Sequence of chain 1.B:
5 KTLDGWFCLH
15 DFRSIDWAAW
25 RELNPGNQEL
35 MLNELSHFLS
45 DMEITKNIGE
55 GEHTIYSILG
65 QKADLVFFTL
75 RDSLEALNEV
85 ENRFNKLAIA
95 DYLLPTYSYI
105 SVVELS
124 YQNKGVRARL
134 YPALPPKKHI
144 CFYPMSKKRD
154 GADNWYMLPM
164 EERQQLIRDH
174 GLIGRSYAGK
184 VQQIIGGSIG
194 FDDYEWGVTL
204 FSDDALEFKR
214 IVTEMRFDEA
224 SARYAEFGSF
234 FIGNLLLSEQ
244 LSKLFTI

Binding-site contacts:
Ligand atom C40 contacts residue FEC1 of chain 1.L at 0.2 Å.
Ligand atom C33 contacts residue FEC1 of chain 1.L at 0.3 Å.
Ligand atom C43 contacts residue FEC1 of chain 1.L at 0.1 Å.
Ligand atom C07 contacts residue FEC1 of chain 1.L at 0.1 Å.
Ligand atom C30 contacts residue FEC1 of chain 1.L at 0.2 Å.
Ligand atom C31 contacts residue FEC1 of chain 1.L at 0.2 Å.
Ligand atom C10 contacts residue FEC1 of chain 1.L at 0.1 Å.
Ligand atom N02 contacts residue FEC1 of chain 1.L at 0.1 Å (h-bond).
Ligand atom O27 contacts residue FEC1 of chain 1.L at 0.3 Å (h-bond).
Ligand atom FE contacts residue FEC1 of chain 1.L at 0.2 Å.
Ligand atom C25 contacts residue FEC1 of chain 1.L at 0.2 Å.
Ligand atom C06 contacts residue FEC1 of chain 1.L at 0.1 Å.
Ligand atom C32 contacts residue FEC1 of chain 1.L at 0.2 Å.
Ligand atom O16 contacts residue FEC1 of chain 1.L at 0.1 Å (h-bond).
Ligand atom C42 contacts residue FEC1 of chain 1.L at 0.1 Å.
Ligand atom N03 contacts residue FEC1 of chain 1.L at 0.1 Å (h-bond).
Ligand atom C44 contacts residue FEC1 of chain 1.L at 0.2 Å.
Ligand atom C19 contacts residue FEC1 of chain 1.L at 0.1 Å.
Ligand atom C21 contacts residue FEC1 of chain 1.L at 0.1 Å.
Ligand atom C12 contacts residue FEC1 of chain 1.L at 0.1 Å.
Ligand atom C13 contacts residue FEC1 of chain 1.L at 0.2 Å.
Ligand atom C34 contacts residue FEC1 of chain 1.L at 0.2 Å.
Ligand atom C14 contacts residue FEC1 of chain 1.L at 0.1 Å.
Ligand atom C23 contacts residue FEC1 of chain 1.L at 0.2 Å.
Ligand atom C09 contacts residue FEC1 of chain 1.L at 0.2 Å.
Ligand atom C45 contacts residue FEC1 of chain 1.L at 0.1 Å.
Ligand atom C24 contacts residue FEC1 of chain 1.L at 0.1 Å.
Ligand atom C39 contacts residue FEC1 of chain 1.L at 0.3 Å.
Ligand atom C29 contacts residue FEC1 of chain 1.L at 0.1 Å.
Ligand atom O15 contacts residue FEC1 of chain 1.L at 0.3 Å (h-bond).
Ligand atom C22 contacts residue FEC1 of chain 1.L at 0.1 Å.
Ligand atom N04 contacts residue FEC1 of chain 1.L at 0.2 Å (h-bond).
Ligand atom C11 contacts residue FEC1 of chain 1.L at 0.3 Å.
Ligand atom C41 contacts residue FEC1 of chain 1.L at 0.2 Å.
Ligand atom N05 contacts residue FEC1 of chain 1.L at 0.1 Å (h-bond).
Ligand atom C08 contacts residue FEC1 of chain 1.L at 0.2 Å.
Ligand atom C20 contacts residue FEC1 of chain 1.L at 0.1 Å.
Ligand atom C18 contacts residue FEC1 of chain 1.L at 0.1 Å.
Ligand atom C28 contacts residue FEC1 of chain 1.L at 0.1 Å.
Ligand atom C17 contacts residue FEC1 of chain 1.L at 0.2 Å.

A protein and the small-molecule ligand that binds it are described below.
Small molecule (SMILES): C=CC1=C(C)C2=Cc3c(C)c(CCC(=O)O)c4n3[Fe]35<-N6=C(C=c7c(CCC(=O)O)c(C)c(n73)=CC1=N->52)C(C)=C(CCC(=O)O)C6=C4